Binding-site contacts:
Ligand atom C14 contacts residue ASP159 of chain 1.A at 4.2 Å.
Ligand atom C1 contacts residue LEU147 of chain 1.A at 3.8 Å (hydrophobic).
Ligand atom N9 contacts residue VAL25 of chain 1.A at 3.9 Å.
Ligand atom N18 contacts residue GLY18 of chain 1.A at 4.0 Å.
Ligand atom F21 contacts residue LEU147 of chain 1.A at 4.0 Å.
Ligand atom C13 contacts residue PHE22 of chain 1.A at 3.5 Å (hydrophobic).
Ligand atom C7 contacts residue ILE158 of chain 1.A at 3.7 Å (hydrophobic).
Ligand atom C5 contacts residue LEU147 of chain 1.A at 3.9 Å (hydrophobic).
Ligand atom C20 contacts residue PHE22 of chain 1.A at 4.0 Å (hydrophobic).
Ligand atom C3 contacts residue LEU147 of chain 1.A at 3.5 Å (hydrophobic).
Ligand atom N18 contacts residue LEU17 of chain 1.A at 4.0 Å.
Ligand atom C5 contacts residue ALA38 of chain 1.A at 3.7 Å (hydrophobic).
Ligand atom F21 contacts residue PRO96 of chain 1.A at 3.6 Å.
Ligand atom C17 contacts residue GLY18 of chain 1.A at 3.8 Å.
Ligand atom S12 contacts residue ASP159 of chain 1.A at 3.5 Å (salt-bridge).
Ligand atom C2 contacts residue LEU17 of chain 1.A at 4.2 Å (hydrophobic).
Ligand atom N11 contacts residue LEU93 of chain 1.A at 4.2 Å.
Ligand atom C4 contacts residue LEU147 of chain 1.A at 3.7 Å (hydrophobic).
Ligand atom C20 contacts residue ILE158 of chain 1.A at 4.2 Å (hydrophobic).
Ligand atom C13 contacts residue ASP159 of chain 1.A at 3.4 Å.
Ligand atom C4 contacts residue GLU94 of chain 1.A at 3.5 Å.
Ligand atom C16 contacts residue VAL25 of chain 1.A at 3.8 Å (hydrophobic).
Ligand atom C10 contacts residue ILE158 of chain 1.A at 4.1 Å (hydrophobic).
Ligand atom C8 contacts residue VAL25 of chain 1.A at 4.0 Å (hydrophobic).
Ligand atom C3 contacts residue ARG95 of chain 1.A at 4.1 Å.
Ligand atom F21 contacts residue ARG95 of chain 1.A at 3.1 Å.
Ligand atom N9 contacts residue ILE158 of chain 1.A at 4.0 Å.
Ligand atom C14 contacts residue VAL25 of chain 1.A at 4.2 Å (hydrophobic).
Ligand atom C6 contacts residue LEU147 of chain 1.A at 4.0 Å (hydrophobic).
Ligand atom C5 contacts residue GLU94 of chain 1.A at 4.2 Å.
Ligand atom C14 contacts residue PHE22 of chain 1.A at 3.4 Å (hydrophobic).
Ligand atom S12 contacts residue LYS40 of chain 1.A at 3.8 Å.
Ligand atom C8 contacts residue ILE158 of chain 1.A at 3.8 Å (hydrophobic).
Ligand atom C13 contacts residue LYS40 of chain 1.A at 3.7 Å.
Ligand atom F21 contacts residue VAL99 of chain 1.A at 3.8 Å.
Ligand atom C17 contacts residue LEU17 of chain 1.A at 3.7 Å (hydrophobic).
Ligand atom C4 contacts residue ALA38 of chain 1.A at 3.6 Å (hydrophobic).
Ligand atom C2 contacts residue LEU147 of chain 1.A at 3.6 Å (hydrophobic).
Ligand atom C19 contacts residue PHE22 of chain 1.A at 3.9 Å (hydrophobic).
Ligand atom N11 contacts residue ILE158 of chain 1.A at 3.9 Å.

Sequence of chain 1.A:
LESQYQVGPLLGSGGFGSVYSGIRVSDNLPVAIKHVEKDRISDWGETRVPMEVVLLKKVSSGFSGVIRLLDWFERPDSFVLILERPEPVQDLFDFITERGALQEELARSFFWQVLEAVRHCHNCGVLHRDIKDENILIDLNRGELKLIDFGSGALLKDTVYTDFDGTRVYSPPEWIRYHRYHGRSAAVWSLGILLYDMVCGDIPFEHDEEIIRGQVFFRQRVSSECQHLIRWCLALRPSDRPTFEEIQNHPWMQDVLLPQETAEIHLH

A protein and the small-molecule ligand that binds it are described below.
Small molecule (SMILES): Fc1ccc(-c2nc3n(c2-c2ccncc2)CCS3)cc1